Sequence of chain 1.A:
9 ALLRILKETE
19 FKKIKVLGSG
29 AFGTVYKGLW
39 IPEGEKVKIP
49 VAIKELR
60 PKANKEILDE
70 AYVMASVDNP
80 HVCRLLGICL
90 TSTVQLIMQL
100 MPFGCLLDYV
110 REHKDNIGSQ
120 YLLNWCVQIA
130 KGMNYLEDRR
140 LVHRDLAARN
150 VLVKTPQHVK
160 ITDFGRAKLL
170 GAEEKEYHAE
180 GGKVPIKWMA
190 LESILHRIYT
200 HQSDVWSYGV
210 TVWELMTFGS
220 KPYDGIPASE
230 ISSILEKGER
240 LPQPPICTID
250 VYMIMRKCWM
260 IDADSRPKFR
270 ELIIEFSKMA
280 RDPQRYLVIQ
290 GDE

Binding-site contacts:
Ligand atom C27 contacts residue PRO101 of chain 1.A at 3.5 Å (hydrophobic).
Ligand atom N25 contacts residue MET100 of chain 1.A at 2.7 Å (h-bond).
Ligand atom C30 contacts residue GLY103 of chain 1.A at 3.7 Å.
Ligand atom C21 contacts residue LEU151 of chain 1.A at 3.5 Å (hydrophobic).
Ligand atom N28 contacts residue GLY103 of chain 1.A at 3.6 Å.
Ligand atom C10 contacts residue CYS104 of chain 1.A at 3.1 Å (hydrophobic).
Ligand atom C11 contacts residue CYS104 of chain 1.A at 2.8 Å (hydrophobic).
Ligand atom C2 contacts residue LEU25 of chain 1.A at 3.6 Å (hydrophobic).
Ligand atom C16 contacts residue VAL33 of chain 1.A at 3.8 Å (hydrophobic).
Ligand atom O15 contacts residue VAL33 of chain 1.A at 3.6 Å.
Ligand atom F8 contacts residue GLY26 of chain 1.A at 3.5 Å.
Ligand atom C23 contacts residue GLN98 of chain 1.A at 3.8 Å.
Ligand atom N24 contacts residue GLN98 of chain 1.A at 3.0 Å (h-bond).
Ligand atom N19 contacts residue MET100 of chain 1.A at 3.2 Å (h-bond).
Ligand atom N24 contacts residue ALA50 of chain 1.A at 3.5 Å.
Ligand atom N29 contacts residue LEU25 of chain 1.A at 3.8 Å.
Ligand atom F7 contacts residue SER27 of chain 1.A at 3.4 Å.
Ligand atom F7 contacts residue PHE30 of chain 1.A at 3.2 Å.
Ligand atom C27 contacts residue MET100 of chain 1.A at 3.2 Å (hydrophobic).
Ligand atom C27 contacts residue GLY103 of chain 1.A at 3.3 Å.
Ligand atom C12 contacts residue CYS104 of chain 1.A at 1.8 Å (hydrophobic).
Ligand atom O13 contacts residue ASP107 of chain 1.A at 3.4 Å (salt-bridge).
Ligand atom F7 contacts residue VAL33 of chain 1.A at 3.7 Å.
Ligand atom C26 contacts residue GLY103 of chain 1.A at 3.5 Å.
Ligand atom C20 contacts residue LEU151 of chain 1.A at 3.5 Å (hydrophobic).
Ligand atom C5 contacts residue PHE163 of chain 1.A at 3.5 Å (hydrophobic).
Ligand atom F7 contacts residue GLY26 of chain 1.A at 3.5 Å.
Ligand atom O13 contacts residue CYS104 of chain 1.A at 2.8 Å (h-bond).
Ligand atom C22 contacts residue LEU151 of chain 1.A at 3.8 Å (hydrophobic).
Ligand atom N24 contacts residue LEU151 of chain 1.A at 3.7 Å.
Ligand atom C12 contacts residue ASP107 of chain 1.A at 3.8 Å.
Ligand atom C11 contacts residue ARG148 of chain 1.A at 3.2 Å.
Ligand atom C30 contacts residue LEU25 of chain 1.A at 3.8 Å (hydrophobic).
Ligand atom F9 contacts residue PHE30 of chain 1.A at 3.6 Å.
Ligand atom C12 contacts residue ARG148 of chain 1.A at 3.7 Å.
Ligand atom C18 contacts residue MET100 of chain 1.A at 3.7 Å (hydrophobic).
Ligand atom C20 contacts residue ALA50 of chain 1.A at 3.6 Å (hydrophobic).
Ligand atom C26 contacts residue MET100 of chain 1.A at 3.3 Å (hydrophobic).
Ligand atom N29 contacts residue GLY103 of chain 1.A at 3.8 Å.
Ligand atom F8 contacts residue SER27 of chain 1.A at 3.4 Å.

The protein below binds the small molecule below.
Small molecule (SMILES): CCC(=O)N1C[C@H](COc2nc(Nc3cnn(C)c3)nc3[nH]ccc23)[C@@H](C(F)(F)F)C1